Sequence of chain 2.E:
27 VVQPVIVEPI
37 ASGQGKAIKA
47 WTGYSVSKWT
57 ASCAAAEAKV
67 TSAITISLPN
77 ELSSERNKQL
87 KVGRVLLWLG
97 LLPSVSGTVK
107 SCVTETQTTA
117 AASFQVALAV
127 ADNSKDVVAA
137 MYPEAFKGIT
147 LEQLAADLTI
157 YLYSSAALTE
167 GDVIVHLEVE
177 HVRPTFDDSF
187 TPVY

Binding-site contacts:
Ligand atom O4' contacts residue GLU140 of chain 2.E at 4.1 Å.
Ligand atom N9 contacts residue LYS143 of chain 2.E at 3.8 Å.
Ligand atom C2' contacts residue LYS143 of chain 2.E at 4.5 Å.
Ligand atom C8 contacts residue LYS143 of chain 2.E at 2.8 Å.
Ligand atom C8 contacts residue GLU140 of chain 2.E at 4.1 Å.
Ligand atom N6 contacts residue TRP47 of chain 2.E at 4.2 Å.
Ligand atom C4 contacts residue TRP47 of chain 2.E at 3.9 Å (hydrophobic).
Ligand atom N1 contacts residue TRP47 of chain 2.E at 3.8 Å.
Ligand atom C8 contacts residue TRP47 of chain 2.E at 4.0 Å (hydrophobic).
Ligand atom O2' contacts residue GLU140 of chain 2.E at 3.0 Å (salt-bridge).
Ligand atom C1' contacts residue GLU140 of chain 2.E at 3.2 Å.
Ligand atom N7 contacts residue TRP47 of chain 2.E at 4.0 Å.
Ligand atom C1' contacts residue TRP47 of chain 2.E at 4.3 Å (hydrophobic).
Ligand atom N3 contacts residue TRP47 of chain 2.E at 3.9 Å.
Ligand atom C2' contacts residue GLU140 of chain 2.E at 3.5 Å.
Ligand atom C5 contacts residue TRP47 of chain 2.E at 4.0 Å (hydrophobic).
Ligand atom N7 contacts residue LYS143 of chain 2.E at 3.7 Å.
Ligand atom N9 contacts residue GLU140 of chain 2.E at 4.1 Å.
Ligand atom C1' contacts residue LYS143 of chain 2.E at 4.0 Å.
Ligand atom C2 contacts residue TRP47 of chain 2.E at 3.8 Å (hydrophobic).
Ligand atom O4' contacts residue LYS143 of chain 2.E at 4.2 Å.
Ligand atom N9 contacts residue TRP47 of chain 2.E at 4.0 Å.
Ligand atom O4' contacts residue TRP47 of chain 2.E at 4.0 Å.
Ligand atom C6 contacts residue TRP47 of chain 2.E at 3.9 Å (hydrophobic).
Ligand atom OP1 contacts residue LYS45 of chain 5.F at 4.3 Å.

A protein and the small-molecule ligand that binds it are described below.
Small molecule (SMILES): Nc1ncnc2c1ncn2[C@@H]1O[C@H](COP(=O)=O)[C@@H](O[P](=O)(O)OC[C@H]2O[C@@H](n3ccc(=O)[nH]c3=O)[C@H](O)[C@@H]2O)[C@H]1O

Sequence of chain 5.F:
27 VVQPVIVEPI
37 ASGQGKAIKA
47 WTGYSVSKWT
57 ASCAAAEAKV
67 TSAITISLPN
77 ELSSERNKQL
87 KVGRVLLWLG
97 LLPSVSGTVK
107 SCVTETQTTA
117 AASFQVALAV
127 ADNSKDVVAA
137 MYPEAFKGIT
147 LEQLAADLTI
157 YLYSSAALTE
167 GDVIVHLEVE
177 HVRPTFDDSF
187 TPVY